The protein below binds the small molecule below.
Small molecule (SMILES): CCCCCCCC(=O)OC[C@H](COP(=O)(O)O[C@@H]1[C@H](O)[C@H](O)[C@@H](OP(=O)(O)O)[C@H](OP(=O)(O)O)[C@H]1O)OC(=O)CCCCCCC

Binding-site contacts:
Ligand atom C3C contacts residue PIO1 of chain 1.UA at 3.5 Å.
Ligand atom C2C contacts residue PIO1 of chain 1.UA at 3.5 Å.
Ligand atom O2 contacts residue PIO1 of chain 1.UA at 2.8 Å (h-bond).
Ligand atom P1 contacts residue LYS36 of chain 1.L at 3.8 Å.
Ligand atom C1C contacts residue LEU38 of chain 1.L at 3.8 Å (hydrophobic).
Ligand atom O5 contacts residue LYS4 of chain 1.L at 3.3 Å (salt-bridge).
Ligand atom P1 contacts residue ARG40 of chain 1.L at 3.9 Å.
Ligand atom O6 contacts residue LYS36 of chain 1.L at 3.2 Å (salt-bridge).
Ligand atom O3 contacts residue PIO1 of chain 1.UA at 2.8 Å (h-bond).
Ligand atom O42 contacts residue LYS4 of chain 1.L at 2.7 Å (salt-bridge).
Ligand atom O6 contacts residue SER35 of chain 1.L at 3.2 Å.
Ligand atom P1 contacts residue ILE37 of chain 1.L at 3.5 Å.
Ligand atom O51 contacts residue LYS36 of chain 1.L at 3.1 Å (salt-bridge).
Ligand atom P1 contacts residue SER35 of chain 1.L at 3.9 Å.
Ligand atom O11 contacts residue SER35 of chain 1.L at 2.9 Å (h-bond).
Ligand atom O1 contacts residue ARG40 of chain 1.L at 3.0 Å (salt-bridge).
Ligand atom P4 contacts residue ARG40 of chain 1.M at 3.7 Å.
Ligand atom O43 contacts residue PIO1 of chain 1.UA at 3.3 Å (h-bond).
Ligand atom O11 contacts residue LEU38 of chain 1.L at 2.8 Å (h-bond).
Ligand atom C1C contacts residue ARG40 of chain 1.L at 3.8 Å.
Ligand atom C3A contacts residue PIO1 of chain 1.UA at 3.0 Å.
Ligand atom O51 contacts residue HIS33 of chain 1.L at 2.8 Å (h-bond).
Ligand atom O53 contacts residue HIS33 of chain 1.L at 3.0 Å (h-bond).
Ligand atom O1 contacts residue SER35 of chain 1.L at 3.5 Å.
Ligand atom P5 contacts residue LYS4 of chain 1.L at 3.7 Å.
Ligand atom O12 contacts residue LYS36 of chain 1.L at 3.3 Å (salt-bridge).
Ligand atom O43 contacts residue ARG40 of chain 1.M at 3.0 Å (salt-bridge).
Ligand atom C2A contacts residue PIO1 of chain 1.UA at 3.2 Å.
Ligand atom O53 contacts residue LYS4 of chain 1.L at 2.9 Å (salt-bridge).
Ligand atom P4 contacts residue LYS4 of chain 1.L at 3.8 Å.
Ligand atom O2 contacts residue ARG40 of chain 1.L at 3.2 Å (salt-bridge).
Ligand atom O11 contacts residue ILE37 of chain 1.L at 3.4 Å (h-bond).
Ligand atom P5 contacts residue HIS33 of chain 1.L at 3.5 Å.
Ligand atom C7B contacts residue LYS36 of chain 1.M at 3.5 Å.
Ligand atom C2 contacts residue PIO1 of chain 1.UA at 3.6 Å.
Ligand atom O12 contacts residue ILE37 of chain 1.L at 2.8 Å (h-bond).
Ligand atom O41 contacts residue ARG40 of chain 1.M at 3.4 Å (salt-bridge).
Ligand atom O52 contacts residue LYS36 of chain 1.L at 3.8 Å.
Ligand atom O11 contacts residue ARG40 of chain 1.L at 3.7 Å.
Ligand atom C1A contacts residue PIO1 of chain 1.UA at 3.7 Å.

Sequence of chain 1.M:
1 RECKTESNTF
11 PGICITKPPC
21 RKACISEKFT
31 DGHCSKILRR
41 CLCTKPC

Sequence of chain 1.L:
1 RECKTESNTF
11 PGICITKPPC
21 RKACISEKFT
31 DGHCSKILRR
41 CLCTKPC